Binding-site contacts:
Ligand atom N contacts residue PHE183 of chain 1.D at 3.1 Å (h-bond).
Ligand atom N contacts residue PHE231 of chain 1.D at 4.1 Å.
Ligand atom C contacts residue TYR226 of chain 1.D at 4.4 Å (hydrophobic).
Ligand atom O contacts residue SER153 of chain 1.A at 3.7 Å.
Ligand atom OXT contacts residue ARG89 of chain 1.A at 4.2 Å.
Ligand atom CA contacts residue PHE87 of chain 1.A at 3.9 Å (hydrophobic).
Ligand atom C contacts residue SER153 of chain 1.A at 4.0 Å.
Ligand atom C contacts residue PHE87 of chain 1.A at 4.2 Å (hydrophobic).
Ligand atom CA contacts residue SER153 of chain 1.A at 4.2 Å.
Ligand atom N contacts residue LEU141 of chain 1.A at 3.4 Å.
Ligand atom OXT contacts residue TYR226 of chain 1.D at 4.2 Å.
Ligand atom CA contacts residue PHE183 of chain 1.D at 4.2 Å (hydrophobic).
Ligand atom O contacts residue ARG89 of chain 1.A at 2.8 Å (salt-bridge).
Ligand atom C contacts residue THR228 of chain 1.D at 3.6 Å.
Ligand atom N contacts residue SER153 of chain 1.A at 4.4 Å.
Ligand atom O contacts residue THR228 of chain 1.D at 4.2 Å.
Ligand atom C contacts residue ARG89 of chain 1.A at 3.8 Å.
Ligand atom OXT contacts residue PHE231 of chain 1.D at 3.9 Å.
Ligand atom O contacts residue PHE87 of chain 1.A at 3.7 Å.
Ligand atom OXT contacts residue THR228 of chain 1.D at 2.5 Å (h-bond).

Sequence of chain 1.D:
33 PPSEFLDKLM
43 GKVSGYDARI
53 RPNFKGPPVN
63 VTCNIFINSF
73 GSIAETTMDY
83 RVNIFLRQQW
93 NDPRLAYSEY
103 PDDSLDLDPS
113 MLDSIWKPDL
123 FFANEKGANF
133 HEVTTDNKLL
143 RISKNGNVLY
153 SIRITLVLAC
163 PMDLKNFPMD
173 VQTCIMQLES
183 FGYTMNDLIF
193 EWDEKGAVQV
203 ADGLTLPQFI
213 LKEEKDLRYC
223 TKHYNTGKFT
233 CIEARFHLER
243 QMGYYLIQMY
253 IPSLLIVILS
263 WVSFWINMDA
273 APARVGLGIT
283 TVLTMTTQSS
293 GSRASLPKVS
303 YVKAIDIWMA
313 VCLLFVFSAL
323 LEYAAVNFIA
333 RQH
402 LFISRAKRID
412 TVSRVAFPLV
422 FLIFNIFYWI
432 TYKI

The protein below binds the small molecule below.
Small molecule (SMILES): NCC(=O)O

Sequence of chain 1.A:
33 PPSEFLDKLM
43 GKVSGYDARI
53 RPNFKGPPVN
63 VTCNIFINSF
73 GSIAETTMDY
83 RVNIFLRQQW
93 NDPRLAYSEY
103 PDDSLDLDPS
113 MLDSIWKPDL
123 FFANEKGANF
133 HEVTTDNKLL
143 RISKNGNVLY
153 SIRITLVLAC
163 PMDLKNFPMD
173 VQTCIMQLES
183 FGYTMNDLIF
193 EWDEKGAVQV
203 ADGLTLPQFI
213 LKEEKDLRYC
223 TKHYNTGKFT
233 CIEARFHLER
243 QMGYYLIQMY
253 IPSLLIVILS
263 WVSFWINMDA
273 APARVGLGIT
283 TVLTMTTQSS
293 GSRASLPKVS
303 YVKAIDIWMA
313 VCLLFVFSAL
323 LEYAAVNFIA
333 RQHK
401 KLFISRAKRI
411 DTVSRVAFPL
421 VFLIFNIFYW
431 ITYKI